Binding-site contacts:
Ligand atom C1A contacts residue TYR144 of chain 15.A at 3.1 Å (hydrophobic).
Ligand atom C1B contacts residue LEU181 of chain 15.A at 3.8 Å (hydrophobic).
Ligand atom CM4 contacts residue PHE179 of chain 15.A at 3.9 Å (hydrophobic).
Ligand atom C4A contacts residue TYR144 of chain 15.A at 3.8 Å (hydrophobic).
Ligand atom O1 contacts residue MET214 of chain 15.A at 3.2 Å.
Ligand atom O5A contacts residue PHE179 of chain 15.A at 3.7 Å.
Ligand atom C6B contacts residue ILE98 of chain 15.A at 3.6 Å (hydrophobic).
Ligand atom C6B contacts residue LEU181 of chain 15.A at 3.3 Å (hydrophobic).
Ligand atom C2B contacts residue ILE98 of chain 15.A at 3.9 Å (hydrophobic).
Ligand atom C4 contacts residue TYR190 of chain 15.A at 3.8 Å (hydrophobic).
Ligand atom CM3 contacts residue TYR190 of chain 15.A at 3.9 Å (hydrophobic).
Ligand atom CM4 contacts residue VAL168 of chain 15.A at 3.5 Å (hydrophobic).
Ligand atom CM2 contacts residue ILE122 of chain 15.A at 3.7 Å (hydrophobic).
Ligand atom N2 contacts residue LEU100 of chain 15.A at 3.8 Å.
Ligand atom C3 contacts residue LEU100 of chain 15.A at 3.9 Å (hydrophobic).
Ligand atom C4A contacts residue PHE179 of chain 15.A at 3.3 Å (hydrophobic).
Ligand atom O1 contacts residue LEU100 of chain 15.A at 4.0 Å.
Ligand atom CM6 contacts residue LEU184 of chain 15.A at 3.4 Å (hydrophobic).
Ligand atom O5A contacts residue TYR144 of chain 15.A at 3.1 Å.
Ligand atom C5B contacts residue TYR144 of chain 15.A at 3.6 Å (hydrophobic).
Ligand atom O1B contacts residue ILE98 of chain 15.A at 2.9 Å.
Ligand atom CM4 contacts residue TYR142 of chain 15.A at 3.1 Å (hydrophobic).
Ligand atom C4B contacts residue LEU181 of chain 15.A at 3.8 Å (hydrophobic).
Ligand atom C2A contacts residue TYR144 of chain 15.A at 3.7 Å (hydrophobic).
Ligand atom C1C contacts residue MET214 of chain 15.A at 3.7 Å (hydrophobic).
Ligand atom O5A contacts residue ALA166 of chain 15.A at 3.9 Å.
Ligand atom C2B contacts residue ILE122 of chain 15.A at 3.9 Å (hydrophobic).
Ligand atom C4B contacts residue PHE179 of chain 15.A at 3.9 Å (hydrophobic).
Ligand atom C1B contacts residue ILE98 of chain 15.A at 3.6 Å (hydrophobic).
Ligand atom CM6 contacts residue TYR144 of chain 15.A at 3.7 Å (hydrophobic).
Ligand atom C5B contacts residue LEU181 of chain 15.A at 3.3 Å (hydrophobic).
Ligand atom C5 contacts residue MET214 of chain 15.A at 3.6 Å (hydrophobic).
Ligand atom C2C contacts residue ILE98 of chain 15.A at 4.0 Å (hydrophobic).
Ligand atom N3A contacts residue PHE179 of chain 15.A at 3.0 Å.
Ligand atom C2A contacts residue PHE179 of chain 15.A at 3.3 Å (hydrophobic).
Ligand atom CM2 contacts residue ILE236 of chain 15.A at 4.0 Å (hydrophobic).
Ligand atom N3A contacts residue LEU217 of chain 15.A at 3.4 Å.
Ligand atom N2 contacts residue MET214 of chain 15.A at 3.8 Å.
Ligand atom C1A contacts residue PHE179 of chain 15.A at 3.5 Å (hydrophobic).
Ligand atom CM6 contacts residue LEU181 of chain 15.A at 3.7 Å (hydrophobic).

This protein binds this small molecule.
Small molecule (SMILES): Cc1cc(CCCOc2c(C)cc(-c3coc(C)n3)cc2C)on1

Sequence of chain 15.C:
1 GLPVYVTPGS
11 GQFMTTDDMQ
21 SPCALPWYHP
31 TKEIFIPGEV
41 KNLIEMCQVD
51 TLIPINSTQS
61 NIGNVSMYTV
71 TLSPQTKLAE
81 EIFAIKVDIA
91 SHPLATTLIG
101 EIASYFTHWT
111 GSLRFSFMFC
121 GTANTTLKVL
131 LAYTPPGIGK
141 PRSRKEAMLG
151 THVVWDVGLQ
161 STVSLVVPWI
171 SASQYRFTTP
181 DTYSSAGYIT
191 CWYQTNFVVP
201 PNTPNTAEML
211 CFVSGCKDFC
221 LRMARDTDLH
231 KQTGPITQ

Sequence of chain 15.A:
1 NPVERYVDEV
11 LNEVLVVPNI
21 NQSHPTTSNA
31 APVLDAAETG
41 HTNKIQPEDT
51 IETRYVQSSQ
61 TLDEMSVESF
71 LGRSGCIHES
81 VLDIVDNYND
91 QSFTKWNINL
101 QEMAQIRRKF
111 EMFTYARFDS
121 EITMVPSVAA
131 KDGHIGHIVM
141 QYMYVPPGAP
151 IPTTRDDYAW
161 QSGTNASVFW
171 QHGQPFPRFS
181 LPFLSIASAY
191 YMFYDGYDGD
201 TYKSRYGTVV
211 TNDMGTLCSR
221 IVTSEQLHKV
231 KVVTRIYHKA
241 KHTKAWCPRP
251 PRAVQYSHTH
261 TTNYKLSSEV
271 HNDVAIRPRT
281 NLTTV